Sequence of chain 1.A:
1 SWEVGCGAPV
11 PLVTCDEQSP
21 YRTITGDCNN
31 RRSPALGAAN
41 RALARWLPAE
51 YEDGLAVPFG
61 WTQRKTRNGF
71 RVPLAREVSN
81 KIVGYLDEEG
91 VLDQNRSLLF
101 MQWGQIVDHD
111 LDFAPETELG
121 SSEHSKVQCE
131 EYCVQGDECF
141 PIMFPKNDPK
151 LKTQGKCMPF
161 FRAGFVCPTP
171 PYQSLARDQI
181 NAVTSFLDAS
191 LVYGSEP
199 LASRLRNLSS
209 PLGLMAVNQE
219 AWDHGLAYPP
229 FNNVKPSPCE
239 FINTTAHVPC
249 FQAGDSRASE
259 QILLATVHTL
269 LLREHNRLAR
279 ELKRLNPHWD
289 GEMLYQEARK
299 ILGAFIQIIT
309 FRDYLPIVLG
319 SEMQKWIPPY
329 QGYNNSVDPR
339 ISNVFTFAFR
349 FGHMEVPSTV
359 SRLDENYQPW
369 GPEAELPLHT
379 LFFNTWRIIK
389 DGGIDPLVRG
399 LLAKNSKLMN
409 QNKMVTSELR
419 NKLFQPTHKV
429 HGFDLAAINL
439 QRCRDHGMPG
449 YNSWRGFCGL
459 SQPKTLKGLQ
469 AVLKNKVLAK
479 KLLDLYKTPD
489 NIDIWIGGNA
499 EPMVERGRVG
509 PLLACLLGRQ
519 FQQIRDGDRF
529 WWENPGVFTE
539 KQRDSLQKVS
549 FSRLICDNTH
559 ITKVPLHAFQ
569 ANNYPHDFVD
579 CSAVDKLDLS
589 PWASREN

Binding-site contacts:
Ligand atom C1 contacts residue ALA244 of chain 1.A at 4.1 Å (hydrophobic).
Ligand atom C3 contacts residue ASN241 of chain 1.A at 3.8 Å.
Ligand atom N2 contacts residue ASN241 of chain 1.A at 3.0 Å (h-bond).
Ligand atom O7 contacts residue TRP384 of chain 1.A at 3.2 Å.
Ligand atom C6 contacts residue ALA244 of chain 1.A at 4.2 Å (hydrophobic).
Ligand atom C5 contacts residue TRP384 of chain 1.A at 4.3 Å (hydrophobic).
Ligand atom C4 contacts residue TRP384 of chain 1.A at 4.1 Å (hydrophobic).
Ligand atom O6 contacts residue TRP384 of chain 1.A at 3.6 Å.
Ligand atom N2 contacts residue TRP384 of chain 1.A at 4.4 Å.
Ligand atom O6 contacts residue LYS388 of chain 1.A at 3.8 Å.
Ligand atom O7 contacts residue ASN241 of chain 1.A at 3.3 Å (h-bond).
Ligand atom C5 contacts residue ASN241 of chain 1.A at 3.5 Å.
Ligand atom C2 contacts residue TRP384 of chain 1.A at 3.6 Å (hydrophobic).
Ligand atom O5 contacts residue ASN241 of chain 1.A at 2.3 Å (h-bond).
Ligand atom C7 contacts residue TRP384 of chain 1.A at 4.2 Å (hydrophobic).
Ligand atom O5 contacts residue ALA244 of chain 1.A at 3.5 Å.
Ligand atom C1 contacts residue ASN241 of chain 1.A at 1.4 Å.
Ligand atom O5 contacts residue TRP384 of chain 1.A at 3.6 Å.
Ligand atom C2 contacts residue ASN241 of chain 1.A at 2.5 Å.
Ligand atom C4 contacts residue ASN241 of chain 1.A at 4.2 Å.
Ligand atom C7 contacts residue ASN241 of chain 1.A at 3.3 Å.
Ligand atom C6 contacts residue LYS388 of chain 1.A at 4.1 Å.
Ligand atom C5 contacts residue ALA244 of chain 1.A at 4.3 Å (hydrophobic).
Ligand atom C3 contacts residue TRP384 of chain 1.A at 4.2 Å (hydrophobic).
Ligand atom C6 contacts residue TRP384 of chain 1.A at 4.4 Å (hydrophobic).
Ligand atom C8 contacts residue THR243 of chain 1.A at 4.4 Å.
Ligand atom C8 contacts residue ASN241 of chain 1.A at 4.5 Å.
Ligand atom C1 contacts residue TRP384 of chain 1.A at 3.9 Å (hydrophobic).
Ligand atom O3 contacts residue TRP384 of chain 1.A at 4.2 Å.

A small-molecule ligand and the protein it binds are described below.
Small molecule (SMILES): CC(=O)N[C@H]1[C@H](O[C@H]2[C@H](O)[C@@H](NC(C)=O)CO[C@@H]2CO)O[C@H](CO)[C@@H](O)[C@@H]1O